Sequence of chain 1.A:
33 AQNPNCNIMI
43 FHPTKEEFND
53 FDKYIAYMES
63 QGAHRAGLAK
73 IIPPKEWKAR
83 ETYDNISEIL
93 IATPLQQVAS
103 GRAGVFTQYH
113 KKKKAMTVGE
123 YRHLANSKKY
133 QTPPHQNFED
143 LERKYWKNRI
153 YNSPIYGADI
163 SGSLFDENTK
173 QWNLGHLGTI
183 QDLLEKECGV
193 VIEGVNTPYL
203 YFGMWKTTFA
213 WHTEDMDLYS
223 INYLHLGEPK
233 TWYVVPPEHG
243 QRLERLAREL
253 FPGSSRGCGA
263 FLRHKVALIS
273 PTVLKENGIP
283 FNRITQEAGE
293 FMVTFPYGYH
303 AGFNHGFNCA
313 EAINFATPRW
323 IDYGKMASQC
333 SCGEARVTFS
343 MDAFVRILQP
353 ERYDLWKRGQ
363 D

A small-molecule ligand and the protein it binds are described below.
Small molecule (SMILES): c1ccc(-c2c[nH]cn2)cc1

Binding-site contacts:
Ligand atom CAD contacts residue EDO1 of chain 1.M at 3.7 Å.
Ligand atom CAI contacts residue GLN243 of chain 1.A at 4.4 Å.
Ligand atom CAG contacts residue MET328 of chain 1.A at 4.0 Å (hydrophobic).
Ligand atom CAF contacts residue MET328 of chain 1.A at 3.0 Å (hydrophobic).
Ligand atom CAA contacts residue TYR325 of chain 1.A at 3.6 Å (hydrophobic).
Ligand atom CAC contacts residue MET328 of chain 1.A at 2.0 Å (hydrophobic).
Ligand atom CAI contacts residue ASP219 of chain 1.A at 4.0 Å.
Ligand atom NAH contacts residue TYR299 of chain 1.A at 3.8 Å.
Ligand atom CAG contacts residue TYR299 of chain 1.A at 4.3 Å (hydrophobic).
Ligand atom NAJ contacts residue TYR299 of chain 1.A at 3.5 Å.
Ligand atom CAK contacts residue MET328 of chain 1.A at 4.4 Å (hydrophobic).
Ligand atom NAJ contacts residue GLN243 of chain 1.A at 3.4 Å (h-bond).
Ligand atom CAG contacts residue EDO1 of chain 1.M at 4.1 Å.
Ligand atom CAK contacts residue GLN243 of chain 1.A at 3.0 Å.
Ligand atom CAI contacts residue MET328 of chain 1.A at 3.4 Å (hydrophobic).
Ligand atom CAB contacts residue TYR325 of chain 1.A at 3.6 Å (hydrophobic).
Ligand atom CAI contacts residue TYR299 of chain 1.A at 3.2 Å (hydrophobic).
Ligand atom NAJ contacts residue MET328 of chain 1.A at 4.1 Å.
Ligand atom NAH contacts residue ASP219 of chain 1.A at 3.9 Å.
Ligand atom CAF contacts residue EDO1 of chain 1.M at 3.7 Å.
Ligand atom CAA contacts residue MET328 of chain 1.A at 1.9 Å (hydrophobic).
Ligand atom CAA contacts residue EDO1 of chain 1.M at 4.1 Å.
Ligand atom CAE contacts residue MET328 of chain 1.A at 2.6 Å (hydrophobic).
Ligand atom CAK contacts residue TYR299 of chain 1.A at 4.2 Å (hydrophobic).
Ligand atom CAK contacts residue EDO1 of chain 1.M at 4.3 Å.
Ligand atom NAH contacts residue MET328 of chain 1.A at 3.4 Å (h-bond).
Ligand atom CAB contacts residue MET328 of chain 1.A at 2.4 Å (hydrophobic).
Ligand atom CAE contacts residue EDO1 of chain 1.M at 4.0 Å.
Ligand atom CAC contacts residue EDO1 of chain 1.M at 4.3 Å.
Ligand atom CAD contacts residue MET328 of chain 1.A at 2.9 Å (hydrophobic).
Ligand atom CAB contacts residue EDO1 of chain 1.M at 4.1 Å.
Ligand atom CAG contacts residue GLN243 of chain 1.A at 3.9 Å.